Binding-site contacts:
Ligand atom N3 contacts residue ILE192 of chain 14.B at 3.7 Å.
Ligand atom C22 contacts residue TYR110 of chain 14.B at 3.3 Å (hydrophobic).
Ligand atom O24 contacts residue THR109 of chain 14.B at 3.6 Å.
Ligand atom C21 contacts residue TYR203 of chain 14.B at 3.7 Å (hydrophobic).
Ligand atom O23 contacts residue PHE236 of chain 14.B at 3.3 Å.
Ligand atom C7 contacts residue VAL194 of chain 14.B at 3.6 Å (hydrophobic).
Ligand atom C9 contacts residue VAL194 of chain 14.B at 3.8 Å (hydrophobic).
Ligand atom C4 contacts residue TYR157 of chain 14.B at 3.5 Å (hydrophobic).
Ligand atom C8 contacts residue VAL194 of chain 14.B at 3.8 Å (hydrophobic).
Ligand atom C18 contacts residue TYR110 of chain 14.B at 3.8 Å (hydrophobic).
Ligand atom N4 contacts residue ILE192 of chain 14.B at 3.6 Å.
Ligand atom O15 contacts residue MET130 of chain 14.B at 3.8 Å.
Ligand atom N6 contacts residue VAL194 of chain 14.B at 3.6 Å.
Ligand atom C3 contacts residue PRO179 of chain 14.B at 3.6 Å (hydrophobic).
Ligand atom O23 contacts residue TYR110 of chain 14.B at 3.5 Å.
Ligand atom C10 contacts residue PHE132 of chain 14.B at 3.7 Å (hydrophobic).
Ligand atom C7 contacts residue ILE25 of chain 14.D at 3.8 Å (hydrophobic).
Ligand atom C3 contacts residue ALA24 of chain 14.D at 3.6 Å (hydrophobic).
Ligand atom C17 contacts residue MET130 of chain 14.B at 3.7 Å (hydrophobic).
Ligand atom C7 contacts residue TYR157 of chain 14.B at 3.5 Å (hydrophobic).
Ligand atom C25 contacts residue THR109 of chain 14.B at 3.2 Å.
Ligand atom C12 contacts residue PHE236 of chain 14.B at 3.7 Å (hydrophobic).
Ligand atom C22 contacts residue PHE236 of chain 14.B at 3.3 Å (hydrophobic).
Ligand atom C1 contacts residue ILE181 of chain 14.B at 3.5 Å (hydrophobic).
Ligand atom C13 contacts residue PHE236 of chain 14.B at 3.8 Å (hydrophobic).
Ligand atom C10 contacts residue ILE108 of chain 14.B at 3.5 Å (hydrophobic).
Ligand atom C13 contacts residue ILE108 of chain 14.B at 3.6 Å (hydrophobic).
Ligand atom C19 contacts residue TYR110 of chain 14.B at 3.8 Å (hydrophobic).
Ligand atom O24 contacts residue TYR110 of chain 14.B at 3.3 Å.
Ligand atom C8 contacts residue TYR157 of chain 14.B at 3.4 Å (hydrophobic).
Ligand atom N3 contacts residue LEU239 of chain 14.B at 3.8 Å.
Ligand atom C19 contacts residue PHE236 of chain 14.B at 3.6 Å (hydrophobic).
Ligand atom N4 contacts residue LEU239 of chain 14.B at 3.6 Å.
Ligand atom C11 contacts residue PHE132 of chain 14.B at 3.5 Å (hydrophobic).
Ligand atom C4 contacts residue ALA24 of chain 14.D at 3.9 Å (hydrophobic).
Ligand atom O24 contacts residue PHE236 of chain 14.B at 3.9 Å.
Ligand atom C1 contacts residue ILE155 of chain 14.B at 3.8 Å (hydrophobic).
Ligand atom C20 contacts residue PHE236 of chain 14.B at 3.4 Å (hydrophobic).
Ligand atom C3 contacts residue TYR157 of chain 14.B at 3.4 Å (hydrophobic).
Ligand atom C16 contacts residue MET130 of chain 14.B at 3.8 Å (hydrophobic).

This protein binds this small molecule.
Small molecule (SMILES): CCOC(=O)c1ccc(OCCCC2CCN(c3ccc(C)nn3)CC2)cc1

Sequence of chain 15.D:
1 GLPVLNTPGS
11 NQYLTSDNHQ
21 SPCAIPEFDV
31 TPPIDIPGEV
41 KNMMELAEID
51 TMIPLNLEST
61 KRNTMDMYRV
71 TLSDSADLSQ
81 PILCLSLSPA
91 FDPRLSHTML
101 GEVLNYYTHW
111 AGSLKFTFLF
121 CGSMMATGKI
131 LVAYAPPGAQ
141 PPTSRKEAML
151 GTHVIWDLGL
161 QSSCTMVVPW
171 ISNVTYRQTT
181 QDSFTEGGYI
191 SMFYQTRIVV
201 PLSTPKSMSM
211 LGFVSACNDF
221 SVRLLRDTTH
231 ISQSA

Sequence of chain 14.D:
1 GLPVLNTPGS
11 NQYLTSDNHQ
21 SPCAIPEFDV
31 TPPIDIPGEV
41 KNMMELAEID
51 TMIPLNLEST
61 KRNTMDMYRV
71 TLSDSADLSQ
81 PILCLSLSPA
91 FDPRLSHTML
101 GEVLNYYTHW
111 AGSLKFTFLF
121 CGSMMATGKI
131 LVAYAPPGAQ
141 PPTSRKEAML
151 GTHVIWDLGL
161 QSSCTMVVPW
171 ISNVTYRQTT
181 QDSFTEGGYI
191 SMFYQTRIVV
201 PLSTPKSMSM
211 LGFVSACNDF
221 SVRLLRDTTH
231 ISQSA

Sequence of chain 14.B:
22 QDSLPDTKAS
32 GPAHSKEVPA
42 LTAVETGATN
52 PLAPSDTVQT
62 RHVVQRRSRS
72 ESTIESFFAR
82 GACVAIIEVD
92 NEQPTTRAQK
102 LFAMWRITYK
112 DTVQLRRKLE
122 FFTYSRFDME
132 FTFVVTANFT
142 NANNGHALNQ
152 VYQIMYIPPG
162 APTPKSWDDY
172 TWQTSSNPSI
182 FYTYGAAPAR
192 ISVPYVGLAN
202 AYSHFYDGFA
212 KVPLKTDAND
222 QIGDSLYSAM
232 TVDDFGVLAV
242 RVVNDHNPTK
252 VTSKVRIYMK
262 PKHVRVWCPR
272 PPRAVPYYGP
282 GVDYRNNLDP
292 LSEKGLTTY